This protein binds this small molecule.
Small molecule (SMILES): O=C(Nc1ccccc1)c1ccccc1[SeH]

Sequence of chain 1.A:
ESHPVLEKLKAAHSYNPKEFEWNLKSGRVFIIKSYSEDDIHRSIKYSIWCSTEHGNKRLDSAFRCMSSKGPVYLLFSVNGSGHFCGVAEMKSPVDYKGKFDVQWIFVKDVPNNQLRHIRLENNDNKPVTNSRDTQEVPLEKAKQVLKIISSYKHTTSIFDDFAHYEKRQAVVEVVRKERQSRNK

Binding-site contacts:
Ligand atom C08 contacts residue ILE51 of chain 1.A at 4.0 Å (hydrophobic).
Ligand atom C15 contacts residue ILE51 of chain 1.A at 4.2 Å (hydrophobic).
Ligand atom C02 contacts residue LYS114 of chain 1.A at 3.9 Å.
Ligand atom C13 contacts residue ASP42 of chain 1.A at 3.7 Å.
Ligand atom C11 contacts residue ILE51 of chain 1.A at 4.2 Å (hydrophobic).
Ligand atom SE1 contacts residue GLY113 of chain 1.A at 4.4 Å.
Ligand atom C14 contacts residue ASP42 of chain 1.A at 3.2 Å.
Ligand atom SE1 contacts residue LYS114 of chain 1.A at 4.3 Å.
Ligand atom C14 contacts residue TRP52 of chain 1.A at 4.5 Å (hydrophobic).
Ligand atom C16 contacts residue ILE51 of chain 1.A at 3.9 Å (hydrophobic).
Ligand atom C15 contacts residue ARG45 of chain 1.A at 3.3 Å.
Ligand atom C15 contacts residue ASP42 of chain 1.A at 3.8 Å.
Ligand atom C03 contacts residue LYS114 of chain 1.A at 4.0 Å.
Ligand atom C04 contacts residue LYS112 of chain 1.A at 4.2 Å.
Ligand atom C03 contacts residue LYS112 of chain 1.A at 4.4 Å.
Ligand atom O09 contacts residue ILE51 of chain 1.A at 4.0 Å.
Ligand atom C02 contacts residue CYS53 of chain 1.A at 4.1 Å (hydrophobic).
Ligand atom C14 contacts residue SER46 of chain 1.A at 3.9 Å.
Ligand atom SE1 contacts residue CYS53 of chain 1.A at 2.2 Å.
Ligand atom C12 contacts residue CYS53 of chain 1.A at 3.8 Å (hydrophobic).
Ligand atom C12 contacts residue ARG45 of chain 1.A at 4.2 Å.
Ligand atom N10 contacts residue CYS53 of chain 1.A at 4.2 Å.
Ligand atom C13 contacts residue ARG45 of chain 1.A at 3.5 Å.
Ligand atom C14 contacts residue ARG45 of chain 1.A at 3.6 Å.
Ligand atom N10 contacts residue ILE51 of chain 1.A at 4.0 Å.
Ligand atom C07 contacts residue LYS114 of chain 1.A at 4.4 Å.
Ligand atom C16 contacts residue ARG45 of chain 1.A at 4.2 Å.
Ligand atom C15 contacts residue SER46 of chain 1.A at 3.4 Å.
Ligand atom C11 contacts residue CYS53 of chain 1.A at 4.4 Å (hydrophobic).
Ligand atom C04 contacts residue LYS114 of chain 1.A at 4.5 Å.